Sequence of chain 35.C:
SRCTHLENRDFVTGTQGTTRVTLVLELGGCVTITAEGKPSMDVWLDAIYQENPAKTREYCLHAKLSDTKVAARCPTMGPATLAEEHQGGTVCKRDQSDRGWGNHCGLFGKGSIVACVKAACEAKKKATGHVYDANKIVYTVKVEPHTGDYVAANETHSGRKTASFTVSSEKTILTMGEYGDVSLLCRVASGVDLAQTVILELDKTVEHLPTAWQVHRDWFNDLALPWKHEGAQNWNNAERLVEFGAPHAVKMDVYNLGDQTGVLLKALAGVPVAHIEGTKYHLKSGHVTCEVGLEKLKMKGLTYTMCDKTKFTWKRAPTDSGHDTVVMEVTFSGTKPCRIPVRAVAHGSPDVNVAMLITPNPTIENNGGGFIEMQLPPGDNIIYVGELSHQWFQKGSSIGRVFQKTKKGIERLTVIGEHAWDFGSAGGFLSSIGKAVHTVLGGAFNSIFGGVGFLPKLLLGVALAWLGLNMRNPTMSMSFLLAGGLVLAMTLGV

Sequence of chain 38.C:
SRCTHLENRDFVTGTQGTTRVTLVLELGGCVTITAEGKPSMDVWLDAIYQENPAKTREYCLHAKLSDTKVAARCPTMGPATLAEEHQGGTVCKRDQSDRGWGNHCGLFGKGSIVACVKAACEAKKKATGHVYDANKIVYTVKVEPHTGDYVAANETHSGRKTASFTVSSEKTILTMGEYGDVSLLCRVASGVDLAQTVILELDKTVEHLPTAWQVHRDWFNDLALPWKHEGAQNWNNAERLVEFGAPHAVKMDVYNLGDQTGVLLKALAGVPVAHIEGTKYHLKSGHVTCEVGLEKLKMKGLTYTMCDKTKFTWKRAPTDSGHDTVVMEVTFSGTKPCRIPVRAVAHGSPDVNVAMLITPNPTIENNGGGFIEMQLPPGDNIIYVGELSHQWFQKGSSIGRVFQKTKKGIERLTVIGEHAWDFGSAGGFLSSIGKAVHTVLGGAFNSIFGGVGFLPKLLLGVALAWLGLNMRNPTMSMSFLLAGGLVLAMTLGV

Binding-site contacts:
Ligand atom C5 contacts residue ASN154 of chain 35.C at 3.7 Å.
Ligand atom O7 contacts residue ASN154 of chain 35.C at 3.2 Å (h-bond).
Ligand atom C1 contacts residue HIS104 of chain 38.C at 4.3 Å.
Ligand atom C7 contacts residue ASN154 of chain 35.C at 3.4 Å.
Ligand atom O6 contacts residue HIS104 of chain 38.C at 4.4 Å.
Ligand atom C7 contacts residue GLU155 of chain 35.C at 4.2 Å.
Ligand atom C1 contacts residue HIS104 of chain 38.C at 3.6 Å.
Ligand atom O5 contacts residue HIS104 of chain 38.C at 4.0 Å.
Ligand atom O5 contacts residue ASN154 of chain 35.C at 2.4 Å (h-bond).
Ligand atom C5 contacts residue ASN154 of chain 35.C at 4.3 Å.
Ligand atom O5 contacts residue HIS104 of chain 38.C at 2.9 Å.
Ligand atom C8 contacts residue HIS104 of chain 38.C at 3.9 Å.
Ligand atom N2 contacts residue ASN154 of chain 35.C at 2.8 Å (h-bond).
Ligand atom O7 contacts residue GLU155 of chain 35.C at 3.8 Å.
Ligand atom C1 contacts residue ASN154 of chain 35.C at 1.4 Å.
Ligand atom C5 contacts residue HIS104 of chain 38.C at 3.1 Å.
Ligand atom C6 contacts residue HIS104 of chain 38.C at 3.3 Å.
Ligand atom C4 contacts residue ASN154 of chain 35.C at 4.3 Å.
Ligand atom C8 contacts residue GLU155 of chain 35.C at 3.6 Å.
Ligand atom C3 contacts residue ASN154 of chain 35.C at 3.8 Å.
Ligand atom C2 contacts residue ASN154 of chain 35.C at 2.4 Å.
Ligand atom C6 contacts residue ASN154 of chain 35.C at 3.8 Å.
Ligand atom C8 contacts residue ASN154 of chain 35.C at 3.6 Å.

A small-molecule ligand and the protein it binds are described below.
Small molecule (SMILES): CC(=O)N[C@H]1[C@H](O[C@H]2[C@H](O)[C@@H](NC(C)=O)CO[C@@H]2CO[C@@H]2O[C@@H](C)[C@@H](O)[C@@H](O)[C@@H]2O)O[C@H](CO)[C@@H](O)[C@@H]1O